Sequence of chain 2.A:
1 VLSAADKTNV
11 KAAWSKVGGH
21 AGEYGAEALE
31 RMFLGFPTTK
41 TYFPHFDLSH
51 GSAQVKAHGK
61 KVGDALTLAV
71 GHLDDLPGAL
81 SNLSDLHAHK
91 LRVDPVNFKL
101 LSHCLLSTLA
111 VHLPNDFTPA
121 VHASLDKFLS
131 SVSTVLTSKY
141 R

A small-molecule ligand and the protein it binds are described below.
Small molecule (SMILES): CC(C)(Oc1ccc(NC(=O)Nc2cc(Cl)cc(Cl)c2)cc1)C(=O)O

Sequence of chain 2.B:
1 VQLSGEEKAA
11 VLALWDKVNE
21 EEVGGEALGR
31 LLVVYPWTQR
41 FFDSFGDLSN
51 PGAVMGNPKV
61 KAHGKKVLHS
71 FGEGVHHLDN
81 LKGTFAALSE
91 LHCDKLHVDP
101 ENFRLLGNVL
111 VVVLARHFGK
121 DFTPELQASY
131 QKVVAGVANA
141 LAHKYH

Binding-site contacts:
Ligand atom CL2 contacts residue LYS99 of chain 2.A at 4.2 Å.
Ligand atom N2 contacts residue LEU105 of chain 2.B at 3.6 Å.
Ligand atom C15 contacts residue THR137 of chain 1.A at 3.6 Å.
Ligand atom C10 contacts residue TYR35 of chain 2.B at 3.9 Å (hydrophobic).
Ligand atom CL1 contacts residue LEU100 of chain 2.A at 3.6 Å.
Ligand atom C5 contacts residue LEU100 of chain 2.A at 3.9 Å (hydrophobic).
Ligand atom C4 contacts residue LEU100 of chain 2.A at 3.6 Å (hydrophobic).
Ligand atom C5 contacts residue ASN108 of chain 2.B at 3.2 Å.
Ligand atom C1 contacts residue LEU105 of chain 2.B at 4.2 Å (hydrophobic).
Ligand atom C4 contacts residue LYS99 of chain 2.A at 4.3 Å.
Ligand atom C9 contacts residue TRP37 of chain 2.B at 3.3 Å (hydrophobic).
Ligand atom C1 contacts residue LYS99 of chain 2.A at 3.9 Å.
Ligand atom C15 contacts residue PRO95 of chain 1.A at 3.9 Å (hydrophobic).
Ligand atom C3 contacts residue LYS99 of chain 2.A at 4.0 Å.
Ligand atom O1 contacts residue LYS99 of chain 2.A at 3.7 Å.
Ligand atom C6 contacts residue LYS99 of chain 2.A at 4.0 Å.
Ligand atom N1 contacts residue LEU105 of chain 2.B at 3.7 Å.
Ligand atom C10 contacts residue TRP37 of chain 2.B at 4.0 Å (hydrophobic).
Ligand atom C8 contacts residue TRP37 of chain 2.B at 3.9 Å (hydrophobic).
Ligand atom C2 contacts residue LYS99 of chain 2.A at 3.6 Å.
Ligand atom C12 contacts residue TYR35 of chain 2.B at 4.0 Å (hydrophobic).
Ligand atom C4 contacts residue ASN108 of chain 2.B at 4.1 Å.
Ligand atom C5 contacts residue LYS99 of chain 2.A at 4.2 Å.
Ligand atom CL1 contacts residue HIS103 of chain 2.A at 3.7 Å.
Ligand atom CL1 contacts residue PHE36 of chain 2.A at 3.8 Å.
Ligand atom C13 contacts residue SER130 of chain 2.A at 3.7 Å.
Ligand atom C12 contacts residue ASP126 of chain 2.A at 3.9 Å.
Ligand atom O2 contacts residue TRP37 of chain 2.B at 4.0 Å.
Ligand atom O1 contacts residue LEU105 of chain 2.B at 3.9 Å.
Ligand atom CL2 contacts residue GLU101 of chain 2.B at 4.2 Å.
Ligand atom C6 contacts residue ASN108 of chain 2.B at 3.4 Å.
Ligand atom C13 contacts residue ASP126 of chain 2.A at 4.0 Å.
Ligand atom C12 contacts residue SER130 of chain 2.A at 3.9 Å.
Ligand atom C16 contacts residue PRO95 of chain 1.A at 3.7 Å (hydrophobic).
Ligand atom C11 contacts residue TYR35 of chain 2.B at 3.6 Å (hydrophobic).
Ligand atom N2 contacts residue TYR35 of chain 2.B at 3.8 Å.
Ligand atom CL1 contacts residue ASN108 of chain 2.B at 2.8 Å.
Ligand atom C10 contacts residue LEU105 of chain 2.B at 4.2 Å (hydrophobic).
Ligand atom C7 contacts residue LEU105 of chain 2.B at 3.6 Å (hydrophobic).
Ligand atom C2 contacts residue GLU101 of chain 2.B at 4.1 Å.

Sequence of chain 1.A:
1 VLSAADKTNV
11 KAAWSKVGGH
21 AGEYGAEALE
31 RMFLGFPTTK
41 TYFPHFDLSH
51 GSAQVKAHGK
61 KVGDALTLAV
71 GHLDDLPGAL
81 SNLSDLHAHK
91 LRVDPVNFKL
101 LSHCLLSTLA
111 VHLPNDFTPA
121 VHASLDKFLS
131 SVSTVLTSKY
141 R